The protein below binds the small molecule below.
Small molecule (SMILES): COc1cc(/C=C/C(=O)O)ccc1O

Sequence of chain 1.A:
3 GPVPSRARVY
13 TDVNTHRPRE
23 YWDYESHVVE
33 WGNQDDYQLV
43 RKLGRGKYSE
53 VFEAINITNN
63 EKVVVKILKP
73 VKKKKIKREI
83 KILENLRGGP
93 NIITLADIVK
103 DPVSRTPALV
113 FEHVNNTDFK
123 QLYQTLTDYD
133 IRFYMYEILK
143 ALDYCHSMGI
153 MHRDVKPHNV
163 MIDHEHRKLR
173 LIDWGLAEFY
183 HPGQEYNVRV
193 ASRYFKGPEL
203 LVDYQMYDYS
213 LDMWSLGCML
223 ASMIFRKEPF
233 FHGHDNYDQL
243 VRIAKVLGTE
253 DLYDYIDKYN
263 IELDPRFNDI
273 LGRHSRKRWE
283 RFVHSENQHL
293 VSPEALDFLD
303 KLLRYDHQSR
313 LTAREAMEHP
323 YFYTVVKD

Binding-site contacts:
Ligand atom C5 contacts residue VAL116 of chain 1.A at 4.1 Å (hydrophobic).
Ligand atom C2 contacts residue VAL66 of chain 1.A at 3.9 Å (hydrophobic).
Ligand atom C7 contacts residue ILE174 of chain 1.A at 3.9 Å (hydrophobic).
Ligand atom C4 contacts residue VAL66 of chain 1.A at 3.5 Å (hydrophobic).
Ligand atom O4 contacts residue VAL66 of chain 1.A at 3.4 Å.
Ligand atom C9 contacts residue ASP175 of chain 1.A at 3.4 Å.
Ligand atom C6 contacts residue VAL66 of chain 1.A at 4.0 Å (hydrophobic).
Ligand atom O4 contacts residue MET163 of chain 1.A at 3.7 Å.
Ligand atom C5 contacts residue GLU114 of chain 1.A at 3.3 Å.
Ligand atom C9 contacts residue LYS68 of chain 1.A at 3.5 Å.
Ligand atom C9 contacts residue ILE174 of chain 1.A at 4.2 Å (hydrophobic).
Ligand atom C10 contacts residue VAL53 of chain 1.A at 4.0 Å (hydrophobic).
Ligand atom C3 contacts residue VAL66 of chain 1.A at 4.0 Å (hydrophobic).
Ligand atom C7 contacts residue PHE113 of chain 1.A at 3.8 Å (hydrophobic).
Ligand atom C5 contacts residue VAL66 of chain 1.A at 3.8 Å (hydrophobic).
Ligand atom C2 contacts residue ILE174 of chain 1.A at 3.9 Å (hydrophobic).
Ligand atom C6 contacts residue PHE113 of chain 1.A at 3.8 Å (hydrophobic).
Ligand atom C3 contacts residue MET163 of chain 1.A at 3.8 Å (hydrophobic).
Ligand atom C6 contacts residue ILE95 of chain 1.A at 3.8 Å (hydrophobic).
Ligand atom C10 contacts residue LEU45 of chain 1.A at 4.1 Å (hydrophobic).
Ligand atom O4 contacts residue HIS115 of chain 1.A at 4.0 Å.
Ligand atom O2 contacts residue ILE174 of chain 1.A at 3.9 Å.
Ligand atom C5 contacts residue ILE95 of chain 1.A at 4.0 Å (hydrophobic).
Ligand atom O2 contacts residue PHE113 of chain 1.A at 3.5 Å.
Ligand atom C8 contacts residue ILE174 of chain 1.A at 3.6 Å (hydrophobic).
Ligand atom C4 contacts residue MET163 of chain 1.A at 3.9 Å (hydrophobic).
Ligand atom C10 contacts residue MET163 of chain 1.A at 4.1 Å (hydrophobic).
Ligand atom O3 contacts residue LEU45 of chain 1.A at 4.2 Å.
Ligand atom O1 contacts residue LYS68 of chain 1.A at 2.7 Å (salt-bridge).
Ligand atom C1 contacts residue ILE174 of chain 1.A at 4.1 Å (hydrophobic).
Ligand atom C6 contacts residue ILE174 of chain 1.A at 4.1 Å (hydrophobic).
Ligand atom O3 contacts residue MET163 of chain 1.A at 3.3 Å.
Ligand atom C4 contacts residue VAL116 of chain 1.A at 4.0 Å (hydrophobic).
Ligand atom O1 contacts residue ASP175 of chain 1.A at 3.4 Å.
Ligand atom C6 contacts residue GLU114 of chain 1.A at 4.0 Å.
Ligand atom C9 contacts residue PHE113 of chain 1.A at 4.0 Å (hydrophobic).
Ligand atom C1 contacts residue VAL66 of chain 1.A at 3.9 Å (hydrophobic).
Ligand atom O2 contacts residue LYS68 of chain 1.A at 3.7 Å.
Ligand atom O2 contacts residue ASP175 of chain 1.A at 2.9 Å (salt-bridge).
Ligand atom O4 contacts residue VAL116 of chain 1.A at 3.0 Å (h-bond).